This small molecule binds to this protein.
Small molecule (SMILES): OC[C@H]1O[C@H](O)[C@H](O)[C@@H](O)[C@H]1O

Sequence of chain 1.C:
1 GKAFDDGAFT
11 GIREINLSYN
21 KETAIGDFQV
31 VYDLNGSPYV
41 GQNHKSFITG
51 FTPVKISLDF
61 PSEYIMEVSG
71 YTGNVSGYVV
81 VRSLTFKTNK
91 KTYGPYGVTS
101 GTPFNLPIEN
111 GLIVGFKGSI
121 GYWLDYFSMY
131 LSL

Binding-site contacts:
Ligand atom C6 contacts residue ASP125 of chain 1.C at 3.2 Å.
Ligand atom C1 contacts residue ZZ11 of chain 1.L at 2.5 Å.
Ligand atom O2 contacts residue PHE47 of chain 1.C at 3.4 Å.
Ligand atom O6 contacts residue TYR122 of chain 1.C at 3.1 Å (h-bond).
Ligand atom O4 contacts residue GLY121 of chain 1.C at 3.0 Å.
Ligand atom O3 contacts residue GLY1 of chain 1.C at 2.8 Å (h-bond).
Ligand atom C6 contacts residue VAL80 of chain 1.C at 3.9 Å (hydrophobic).
Ligand atom O6 contacts residue VAL80 of chain 1.C at 3.9 Å.
Ligand atom C1 contacts residue PHE47 of chain 1.C at 4.1 Å (hydrophobic).
Ligand atom O5 contacts residue TYR122 of chain 1.C at 2.5 Å (h-bond).
Ligand atom C2 contacts residue PHE47 of chain 1.C at 3.6 Å (hydrophobic).
Ligand atom C5 contacts residue TYR122 of chain 1.C at 3.6 Å (hydrophobic).
Ligand atom C4 contacts residue GLY1 of chain 1.C at 3.8 Å.
Ligand atom C6 contacts residue TRP123 of chain 1.C at 3.7 Å (hydrophobic).
Ligand atom O5 contacts residue GLY121 of chain 1.C at 3.4 Å.
Ligand atom O4 contacts residue GLY1 of chain 1.C at 2.8 Å (h-bond).
Ligand atom O6 contacts residue TRP123 of chain 1.C at 2.8 Å (h-bond).
Ligand atom C1 contacts residue GLY121 of chain 1.C at 4.0 Å.
Ligand atom O1 contacts residue ZZ11 of chain 1.L at 1.4 Å.
Ligand atom O6 contacts residue ASP125 of chain 1.C at 2.7 Å (salt-bridge).
Ligand atom C4 contacts residue GLY121 of chain 1.C at 4.0 Å.
Ligand atom C4 contacts residue TYR78 of chain 1.C at 3.5 Å (hydrophobic).
Ligand atom C2 contacts residue TYR122 of chain 1.C at 4.1 Å (hydrophobic).
Ligand atom C5 contacts residue ASP125 of chain 1.C at 4.0 Å.
Ligand atom O6 contacts residue GLY121 of chain 1.C at 3.6 Å.
Ligand atom O1 contacts residue TYR78 of chain 1.C at 3.1 Å (h-bond).
Ligand atom C3 contacts residue TYR78 of chain 1.C at 3.6 Å (hydrophobic).
Ligand atom C2 contacts residue GLY121 of chain 1.C at 3.8 Å.
Ligand atom O4 contacts residue ASP125 of chain 1.C at 2.9 Å (salt-bridge).
Ligand atom C5 contacts residue TYR78 of chain 1.C at 3.4 Å (hydrophobic).
Ligand atom C6 contacts residue TYR78 of chain 1.C at 3.4 Å (hydrophobic).
Ligand atom C6 contacts residue TYR122 of chain 1.C at 3.7 Å (hydrophobic).
Ligand atom C1 contacts residue TYR122 of chain 1.C at 3.4 Å (hydrophobic).
Ligand atom O2 contacts residue ZZ11 of chain 1.L at 4.0 Å.
Ligand atom O1 contacts residue TYR122 of chain 1.C at 3.9 Å.
Ligand atom C5 contacts residue ZZ11 of chain 1.L at 3.9 Å.
Ligand atom C2 contacts residue ZZ11 of chain 1.L at 3.7 Å.
Ligand atom O5 contacts residue ZZ11 of chain 1.L at 3.2 Å.
Ligand atom C3 contacts residue GLY1 of chain 1.C at 3.7 Å.
Ligand atom C4 contacts residue ASP125 of chain 1.C at 3.6 Å.